Sequence of chain 4.A:
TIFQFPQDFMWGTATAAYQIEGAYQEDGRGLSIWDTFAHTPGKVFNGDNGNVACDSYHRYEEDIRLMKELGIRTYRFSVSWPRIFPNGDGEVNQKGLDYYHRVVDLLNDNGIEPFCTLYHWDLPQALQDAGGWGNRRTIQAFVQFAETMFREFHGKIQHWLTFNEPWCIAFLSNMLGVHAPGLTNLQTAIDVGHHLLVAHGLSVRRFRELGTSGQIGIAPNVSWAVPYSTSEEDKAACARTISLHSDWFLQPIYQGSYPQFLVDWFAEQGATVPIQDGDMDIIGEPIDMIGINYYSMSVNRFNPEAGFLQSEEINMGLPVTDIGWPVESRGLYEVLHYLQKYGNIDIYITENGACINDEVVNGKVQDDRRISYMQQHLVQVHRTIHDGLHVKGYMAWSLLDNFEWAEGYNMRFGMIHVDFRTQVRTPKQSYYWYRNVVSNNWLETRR

Binding-site contacts:
Ligand atom C3 contacts residue TRP405 of chain 4.A at 3.8 Å (hydrophobic).
Ligand atom C1 contacts residue TYR295 of chain 4.A at 3.5 Å (hydrophobic).
Ligand atom C4 contacts residue GLU404 of chain 4.A at 3.7 Å.
Ligand atom C5 contacts residue TYR295 of chain 4.A at 2.9 Å (hydrophobic).
Ligand atom C6 contacts residue TRP397 of chain 4.A at 4.0 Å (hydrophobic).
Ligand atom O4 contacts residue TRP405 of chain 4.A at 3.6 Å.
Ligand atom F2 contacts residue GLU351 of chain 4.A at 2.5 Å.
Ligand atom C4 contacts residue TRP397 of chain 4.A at 3.9 Å (hydrophobic).
Ligand atom C3 contacts residue TRP397 of chain 4.A at 3.6 Å (hydrophobic).
Ligand atom C3 contacts residue GLU351 of chain 4.A at 2.6 Å.
Ligand atom F2 contacts residue GLU165 of chain 4.A at 3.4 Å.
Ligand atom C2 contacts residue GLU351 of chain 4.A at 2.1 Å.
Ligand atom O6 contacts residue TRP325 of chain 4.A at 3.5 Å.
Ligand atom O4 contacts residue GLU404 of chain 4.A at 2.7 Å (salt-bridge).
Ligand atom C5 contacts residue TRP397 of chain 4.A at 3.6 Å (hydrophobic).
Ligand atom O3 contacts residue HIS120 of chain 4.A at 3.0 Å.
Ligand atom C6 contacts residue TYR295 of chain 4.A at 3.1 Å (hydrophobic).
Ligand atom C3 contacts residue HIS120 of chain 4.A at 4.0 Å.
Ligand atom O3 contacts residue GLU351 of chain 4.A at 3.9 Å.
Ligand atom O5 contacts residue TYR295 of chain 4.A at 2.8 Å (h-bond).
Ligand atom C2 contacts residue GLU165 of chain 4.A at 3.5 Å.
Ligand atom O5 contacts residue GLU351 of chain 4.A at 2.4 Å (salt-bridge).
Ligand atom C4 contacts residue GLU351 of chain 4.A at 3.4 Å.
Ligand atom O3 contacts residue GLN19 of chain 4.A at 2.6 Å (h-bond).
Ligand atom C3 contacts residue GLN19 of chain 4.A at 3.7 Å.
Ligand atom F2 contacts residue ASN293 of chain 4.A at 4.0 Å.
Ligand atom C6 contacts residue PHE413 of chain 4.A at 3.7 Å (hydrophobic).
Ligand atom C1 contacts residue GLU165 of chain 4.A at 3.4 Å.
Ligand atom O4 contacts residue TRP397 of chain 4.A at 3.3 Å.
Ligand atom C2 contacts residue HIS120 of chain 4.A at 4.0 Å.
Ligand atom C1 contacts residue GLU351 of chain 4.A at 1.4 Å.
Ligand atom C4 contacts residue TRP405 of chain 4.A at 3.7 Å (hydrophobic).
Ligand atom F2 contacts residue HIS120 of chain 4.A at 3.0 Å.
Ligand atom F2 contacts residue ASN164 of chain 4.A at 2.8 Å.
Ligand atom C5 contacts residue GLU351 of chain 4.A at 2.9 Å.
Ligand atom O6 contacts residue GLU404 of chain 4.A at 2.7 Å (salt-bridge).
Ligand atom O4 contacts residue GLN19 of chain 4.A at 3.0 Å (h-bond).
Ligand atom O3 contacts residue TRP397 of chain 4.A at 3.8 Å.
Ligand atom C6 contacts residue GLU404 of chain 4.A at 3.5 Å.
Ligand atom O3 contacts residue TRP405 of chain 4.A at 2.9 Å (h-bond).

This small molecule binds to this protein.
Small molecule (SMILES): OC[C@H]1O[C@H](O)[C@H](F)[C@@H](O)[C@@H]1O